Sequence of chain 4.E:
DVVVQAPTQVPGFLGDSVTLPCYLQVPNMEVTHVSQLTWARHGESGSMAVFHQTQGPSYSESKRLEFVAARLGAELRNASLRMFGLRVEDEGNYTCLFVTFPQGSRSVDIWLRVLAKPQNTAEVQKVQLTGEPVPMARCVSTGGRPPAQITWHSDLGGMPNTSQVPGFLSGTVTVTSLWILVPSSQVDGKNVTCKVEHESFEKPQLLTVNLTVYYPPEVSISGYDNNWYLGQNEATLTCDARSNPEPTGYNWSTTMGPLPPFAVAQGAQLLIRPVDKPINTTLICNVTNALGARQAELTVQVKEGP

The small molecule below binds the protein below.
Small molecule (SMILES): CC(=O)N[C@H]1[C@H](O[C@H]2[C@H](O)[C@@H](NC(C)=O)CO[C@@H]2CO[C@@H]2O[C@@H](C)[C@@H](O)[C@@H](O)[C@@H]2O)O[C@H](CO)[C@@H](O[C@@H]2O[C@H](CO)[C@@H](O)[C@H](O[C@@H]3O[C@H](CO)[C@@H](O)[C@H](O)[C@@H]3O)[C@@H]2O)[C@@H]1O

Binding-site contacts:
Ligand atom O5 contacts residue ASN120 of chain 4.E at 2.4 Å (h-bond).
Ligand atom C8 contacts residue ASN120 of chain 4.E at 4.1 Å.
Ligand atom O5 contacts residue ASN120 of chain 4.E at 4.0 Å.
Ligand atom C7 contacts residue TRP138 of chain 4.E at 4.3 Å (hydrophobic).
Ligand atom O3 contacts residue TRP138 of chain 4.E at 3.5 Å.
Ligand atom O7 contacts residue TRP138 of chain 4.E at 3.8 Å.
Ligand atom C7 contacts residue ASN120 of chain 4.E at 3.8 Å.
Ligand atom C2 contacts residue TRP138 of chain 4.E at 3.8 Å (hydrophobic).
Ligand atom O5 contacts residue TRP138 of chain 4.E at 4.3 Å.
Ligand atom C3 contacts residue ASN120 of chain 4.E at 3.9 Å.
Ligand atom C5 contacts residue ASN120 of chain 4.E at 3.6 Å.
Ligand atom N2 contacts residue ASN120 of chain 4.E at 3.0 Å (h-bond).
Ligand atom C6 contacts residue ASN120 of chain 4.E at 3.0 Å.
Ligand atom O7 contacts residue ASN120 of chain 4.E at 4.4 Å.
Ligand atom C4 contacts residue TRP138 of chain 4.E at 3.3 Å (hydrophobic).
Ligand atom C8 contacts residue GLY119 of chain 4.E at 3.9 Å.
Ligand atom C2 contacts residue ASN120 of chain 4.E at 2.6 Å.
Ligand atom O4 contacts residue TRP138 of chain 4.E at 3.1 Å.
Ligand atom N2 contacts residue TRP138 of chain 4.E at 3.7 Å.
Ligand atom C1 contacts residue TRP138 of chain 4.E at 3.9 Å (hydrophobic).
Ligand atom C4 contacts residue ASN120 of chain 4.E at 4.2 Å.
Ligand atom C3 contacts residue TRP138 of chain 4.E at 2.9 Å (hydrophobic).
Ligand atom C5 contacts residue TRP138 of chain 4.E at 3.5 Å (hydrophobic).
Ligand atom C5 contacts residue ASN120 of chain 4.E at 3.9 Å.
Ligand atom C8 contacts residue TRP138 of chain 4.E at 4.0 Å (hydrophobic).
Ligand atom C1 contacts residue ASN120 of chain 4.E at 1.4 Å.